This protein binds this small molecule.
Small molecule (SMILES): OCCc1ccc(F)cc1

Binding-site contacts:
Ligand atom F8 contacts residue ILE78 of chain 1.A at 3.2 Å.
Ligand atom C5 contacts residue VAL103 of chain 1.A at 3.8 Å (hydrophobic).
Ligand atom C6 contacts residue TYR88 of chain 1.A at 4.0 Å (hydrophobic).
Ligand atom O14 contacts residue SER117 of chain 1.A at 4.2 Å.
Ligand atom O14 contacts residue PHE114 of chain 1.A at 4.0 Å.
Ligand atom C6 contacts residue ALA99 of chain 1.A at 3.7 Å (hydrophobic).
Ligand atom F8 contacts residue TYR88 of chain 1.A at 3.5 Å.
Ligand atom C5 contacts residue ALA99 of chain 1.A at 3.6 Å (hydrophobic).
Ligand atom F8 contacts residue LEU84 of chain 1.A at 3.7 Å.
Ligand atom C4 contacts residue LEU121 of chain 1.A at 3.7 Å (hydrophobic).
Ligand atom C4 contacts residue GLN102 of chain 1.A at 3.5 Å.
Ligand atom C4 contacts residue PHE153 of chain 1.A at 3.8 Å (hydrophobic).
Ligand atom C6 contacts residue VAL87 of chain 1.A at 4.1 Å (hydrophobic).
Ligand atom C7 contacts residue ALA99 of chain 1.A at 3.6 Å (hydrophobic).
Ligand atom C13 contacts residue LEU118 of chain 1.A at 4.0 Å (hydrophobic).
Ligand atom F8 contacts residue ALA99 of chain 1.A at 4.2 Å.
Ligand atom C7 contacts residue ILE78 of chain 1.A at 4.4 Å (hydrophobic).
Ligand atom C6 contacts residue LEU118 of chain 1.A at 4.2 Å (hydrophobic).
Ligand atom C2 contacts residue VAL103 of chain 1.A at 4.4 Å (hydrophobic).
Ligand atom C2 contacts residue LEU118 of chain 1.A at 4.4 Å (hydrophobic).
Ligand atom C4 contacts residue LEU118 of chain 1.A at 3.9 Å (hydrophobic).
Ligand atom C7 contacts residue LEU84 of chain 1.A at 4.1 Å (hydrophobic).
Ligand atom C3 contacts residue ALA99 of chain 1.A at 3.8 Å (hydrophobic).
Ligand atom O14 contacts residue VAL111 of chain 1.A at 3.9 Å.
Ligand atom C3 contacts residue VAL87 of chain 1.A at 4.1 Å (hydrophobic).
Ligand atom C5 contacts residue VAL111 of chain 1.A at 4.0 Å (hydrophobic).
Ligand atom O14 contacts residue LEU121 of chain 1.A at 4.3 Å.
Ligand atom C13 contacts residue GLN102 of chain 1.A at 2.8 Å.
Ligand atom C2 contacts residue VAL111 of chain 1.A at 3.3 Å (hydrophobic).
Ligand atom C3 contacts residue LEU118 of chain 1.A at 3.6 Å (hydrophobic).
Ligand atom O14 contacts residue LEU133 of chain 1.A at 3.5 Å.
Ligand atom C1 contacts residue LEU118 of chain 1.A at 3.7 Å (hydrophobic).
Ligand atom C13 contacts residue VAL111 of chain 1.A at 3.0 Å (hydrophobic).
Ligand atom C6 contacts residue LEU84 of chain 1.A at 4.2 Å (hydrophobic).
Ligand atom C5 contacts residue LEU84 of chain 1.A at 4.1 Å (hydrophobic).
Ligand atom C4 contacts residue VAL111 of chain 1.A at 4.1 Å (hydrophobic).
Ligand atom C1 contacts residue VAL111 of chain 1.A at 4.1 Å (hydrophobic).
Ligand atom C1 contacts residue ALA99 of chain 1.A at 3.8 Å (hydrophobic).
Ligand atom C2 contacts residue ALA99 of chain 1.A at 3.8 Å (hydrophobic).
Ligand atom O14 contacts residue GLN102 of chain 1.A at 2.8 Å (h-bond).

Sequence of chain 1.A:
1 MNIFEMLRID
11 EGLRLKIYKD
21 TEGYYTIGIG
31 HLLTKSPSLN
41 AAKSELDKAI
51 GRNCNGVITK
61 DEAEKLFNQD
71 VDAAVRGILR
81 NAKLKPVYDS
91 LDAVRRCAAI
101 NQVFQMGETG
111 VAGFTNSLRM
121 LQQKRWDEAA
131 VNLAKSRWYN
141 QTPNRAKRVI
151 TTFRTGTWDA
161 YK